Sequence of chain 1.A:
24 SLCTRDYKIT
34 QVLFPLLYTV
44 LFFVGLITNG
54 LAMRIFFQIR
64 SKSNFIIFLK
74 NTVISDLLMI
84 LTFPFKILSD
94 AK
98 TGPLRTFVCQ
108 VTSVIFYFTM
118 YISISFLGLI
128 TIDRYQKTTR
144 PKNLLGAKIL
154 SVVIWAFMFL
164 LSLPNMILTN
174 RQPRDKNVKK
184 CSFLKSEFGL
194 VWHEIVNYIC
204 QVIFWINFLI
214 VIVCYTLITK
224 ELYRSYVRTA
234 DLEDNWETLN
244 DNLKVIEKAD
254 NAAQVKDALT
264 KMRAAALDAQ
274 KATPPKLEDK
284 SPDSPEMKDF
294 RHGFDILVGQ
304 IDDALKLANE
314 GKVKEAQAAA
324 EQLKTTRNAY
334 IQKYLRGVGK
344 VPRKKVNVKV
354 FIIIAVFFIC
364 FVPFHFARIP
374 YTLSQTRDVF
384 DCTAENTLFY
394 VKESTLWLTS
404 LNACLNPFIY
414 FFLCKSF

A small-molecule ligand and the protein it binds are described below.
Small molecule (SMILES): CSc1nc(N)c2ncn([C@@H]3O[C@H](COP(=O)(O)OP(=O)(O)OP(=O)(O)O)[C@@H](O)[C@H]3O)c2n1

Binding-site contacts:
Ligand atom OAI contacts residue GLN378 of chain 1.A at 3.2 Å (h-bond).
Ligand atom N6 contacts residue CYS203 of chain 1.A at 3.5 Å (h-bond).
Ligand atom OAD contacts residue LYS395 of chain 1.A at 3.3 Å (salt-bridge).
Ligand atom N1 contacts residue TYR114 of chain 1.A at 3.4 Å.
Ligand atom O2' contacts residue LYS188 of chain 1.A at 2.9 Å (salt-bridge).
Ligand atom O2' contacts residue ASN168 of chain 1.A at 2.8 Å (h-bond).
Ligand atom OAH contacts residue LYS183 of chain 1.A at 3.4 Å.
Ligand atom OAJ contacts residue GLN378 of chain 1.A at 2.8 Å (h-bond).
Ligand atom OAH contacts residue CYS184 of chain 1.A at 2.6 Å (h-bond).
Ligand atom C4' contacts residue CYS106 of chain 1.A at 3.4 Å (hydrophobic).
Ligand atom O3' contacts residue LYS188 of chain 1.A at 2.8 Å (salt-bridge).
Ligand atom OAJ contacts residue HIS196 of chain 1.A at 3.4 Å (h-bond).
Ligand atom C3' contacts residue CYS106 of chain 1.A at 3.6 Å (hydrophobic).
Ligand atom OAD contacts residue ARG371 of chain 1.A at 2.8 Å (salt-bridge).
Ligand atom OAH contacts residue GLN378 of chain 1.A at 3.6 Å (h-bond).
Ligand atom S2 contacts residue SER165 of chain 1.A at 3.1 Å (h-bond).
Ligand atom OAE contacts residue CYS184 of chain 1.A at 3.6 Å (h-bond).
Ligand atom N1 contacts residue VAL199 of chain 1.A at 3.4 Å.
Ligand atom C2' contacts residue HIS196 of chain 1.A at 3.4 Å.
Ligand atom C4' contacts residue SER110 of chain 1.A at 3.4 Å.
Ligand atom C5' contacts residue SER110 of chain 1.A at 3.4 Å.
Ligand atom OAK contacts residue LYS395 of chain 1.A at 2.7 Å (salt-bridge).
Ligand atom C4 contacts residue TYR114 of chain 1.A at 3.5 Å (hydrophobic).
Ligand atom PBE contacts residue TYR374 of chain 1.A at 3.2 Å.
Ligand atom OAD contacts residue TYR114 of chain 1.A at 2.7 Å (h-bond).
Ligand atom OAS contacts residue TYR374 of chain 1.A at 2.7 Å (h-bond).
Ligand atom OAC contacts residue ARG102 of chain 1.A at 3.3 Å (salt-bridge).
Ligand atom OAI contacts residue TYR374 of chain 1.A at 2.6 Å (h-bond).
Ligand atom OAT contacts residue CYS184 of chain 1.A at 3.4 Å (h-bond).
Ligand atom CAA contacts residue SER165 of chain 1.A at 3.4 Å.
Ligand atom OAC contacts residue LYS182 of chain 1.A at 3.2 Å (salt-bridge).
Ligand atom N6 contacts residue ASN200 of chain 1.A at 3.3 Å (h-bond).
Ligand atom O2' contacts residue HIS196 of chain 1.A at 3.2 Å.
Ligand atom OAH contacts residue SER185 of chain 1.A at 3.5 Å (h-bond).
Ligand atom OAC contacts residue LYS183 of chain 1.A at 3.3 Å.
Ligand atom N7 contacts residue ASN200 of chain 1.A at 3.2 Å (h-bond).
Ligand atom OAS contacts residue GLN378 of chain 1.A at 3.5 Å (h-bond).
Ligand atom C2 contacts residue TYR114 of chain 1.A at 3.6 Å (hydrophobic).
Ligand atom O3' contacts residue CYS106 of chain 1.A at 2.8 Å (h-bond).
Ligand atom OAE contacts residue ARG102 of chain 1.A at 2.8 Å (salt-bridge).